Binding-site contacts:
Ligand atom C2 contacts residue GLU271 of chain 1.G at 3.5 Å.
Ligand atom O3 contacts residue MET290 of chain 1.G at 4.0 Å.
Ligand atom C1 contacts residue ARG72 of chain 1.G at 4.0 Å.
Ligand atom O1 contacts residue LYS269 of chain 1.G at 2.8 Å (salt-bridge).
Ligand atom O3 contacts residue THR327 of chain 1.G at 3.5 Å (h-bond).
Ligand atom C2 contacts residue GLY294 of chain 1.G at 3.8 Å.
Ligand atom O1 contacts residue ATP1 of chain 1.OA at 2.5 Å (h-bond).
Ligand atom O3 contacts residue MG1 of chain 1.MA at 4.1 Å.
Ligand atom C2 contacts residue MG1 of chain 1.MA at 2.8 Å.
Ligand atom C1 contacts residue ATP1 of chain 1.OA at 3.0 Å.
Ligand atom O2 contacts residue THR327 of chain 1.G at 2.3 Å (h-bond).
Ligand atom C2 contacts residue THR327 of chain 1.G at 3.4 Å.
Ligand atom O1 contacts residue MG1 of chain 1.MA at 2.1 Å.
Ligand atom C1 contacts residue LYS269 of chain 1.G at 3.5 Å.
Ligand atom O4 contacts residue MG1 of chain 1.MA at 2.1 Å.
Ligand atom O2 contacts residue ARG293 of chain 1.G at 3.4 Å (salt-bridge).
Ligand atom C1 contacts residue GLU271 of chain 1.G at 3.9 Å.
Ligand atom O3 contacts residue MET359 of chain 1.G at 3.8 Å.
Ligand atom O2 contacts residue ALA292 of chain 1.G at 3.1 Å.
Ligand atom O3 contacts residue ATP1 of chain 1.OA at 3.3 Å (h-bond).
Ligand atom O4 contacts residue ALA292 of chain 1.G at 3.7 Å.
Ligand atom C1 contacts residue MG1 of chain 1.NA at 4.0 Å.
Ligand atom O1 contacts residue GLU271 of chain 1.G at 3.5 Å (salt-bridge).
Ligand atom O1 contacts residue ARG72 of chain 1.G at 3.8 Å.
Ligand atom C1 contacts residue THR327 of chain 1.G at 3.9 Å.
Ligand atom O4 contacts residue GLY294 of chain 1.G at 3.8 Å.
Ligand atom O4 contacts residue ATP1 of chain 1.OA at 3.5 Å (h-bond).
Ligand atom O3 contacts residue LYS269 of chain 1.G at 3.7 Å.
Ligand atom C1 contacts residue MG1 of chain 1.MA at 2.9 Å.
Ligand atom O3 contacts residue MG1 of chain 1.NA at 4.1 Å.
Ligand atom O4 contacts residue ASP295 of chain 1.G at 3.0 Å (salt-bridge).
Ligand atom O2 contacts residue GLY294 of chain 1.G at 3.0 Å (h-bond).
Ligand atom C1 contacts residue ALA292 of chain 1.G at 3.8 Å (hydrophobic).
Ligand atom C2 contacts residue ATP1 of chain 1.OA at 3.8 Å.
Ligand atom C2 contacts residue ASP295 of chain 1.G at 3.9 Å.
Ligand atom O1 contacts residue ASP295 of chain 1.G at 4.1 Å.
Ligand atom O3 contacts residue ARG72 of chain 1.G at 3.5 Å (salt-bridge).
Ligand atom O2 contacts residue MG1 of chain 1.MA at 4.1 Å.
Ligand atom C2 contacts residue ALA292 of chain 1.G at 3.3 Å (hydrophobic).
Ligand atom O4 contacts residue GLU271 of chain 1.G at 2.7 Å (salt-bridge).

Sequence of chain 1.G:
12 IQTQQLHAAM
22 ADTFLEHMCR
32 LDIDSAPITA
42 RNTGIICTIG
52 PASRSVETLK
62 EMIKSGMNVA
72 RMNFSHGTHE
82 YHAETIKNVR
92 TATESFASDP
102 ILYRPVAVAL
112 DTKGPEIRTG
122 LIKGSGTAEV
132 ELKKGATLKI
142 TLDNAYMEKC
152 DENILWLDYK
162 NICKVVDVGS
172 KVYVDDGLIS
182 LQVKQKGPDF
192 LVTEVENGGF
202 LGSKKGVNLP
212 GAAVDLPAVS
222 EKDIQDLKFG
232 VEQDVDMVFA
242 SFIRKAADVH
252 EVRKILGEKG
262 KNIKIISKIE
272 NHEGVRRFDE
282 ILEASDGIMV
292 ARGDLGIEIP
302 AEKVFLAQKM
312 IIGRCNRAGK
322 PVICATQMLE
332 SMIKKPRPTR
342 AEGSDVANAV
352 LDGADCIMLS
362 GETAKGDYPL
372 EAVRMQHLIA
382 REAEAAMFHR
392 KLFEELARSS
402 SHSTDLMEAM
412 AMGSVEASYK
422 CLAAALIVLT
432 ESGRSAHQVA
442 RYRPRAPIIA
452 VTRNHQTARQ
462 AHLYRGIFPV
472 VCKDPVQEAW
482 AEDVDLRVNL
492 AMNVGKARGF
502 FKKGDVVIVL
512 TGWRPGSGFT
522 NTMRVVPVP

The small molecule below binds the protein below.
Small molecule (SMILES): O=C([O-])C(=O)[O-]